The small molecule below binds the protein below.
Small molecule (SMILES): CC(=O)N[C@@H]1[C@@H](O)[C@H](O)[C@@H](CO)O[C@H]1O

Sequence of chain 1.A:
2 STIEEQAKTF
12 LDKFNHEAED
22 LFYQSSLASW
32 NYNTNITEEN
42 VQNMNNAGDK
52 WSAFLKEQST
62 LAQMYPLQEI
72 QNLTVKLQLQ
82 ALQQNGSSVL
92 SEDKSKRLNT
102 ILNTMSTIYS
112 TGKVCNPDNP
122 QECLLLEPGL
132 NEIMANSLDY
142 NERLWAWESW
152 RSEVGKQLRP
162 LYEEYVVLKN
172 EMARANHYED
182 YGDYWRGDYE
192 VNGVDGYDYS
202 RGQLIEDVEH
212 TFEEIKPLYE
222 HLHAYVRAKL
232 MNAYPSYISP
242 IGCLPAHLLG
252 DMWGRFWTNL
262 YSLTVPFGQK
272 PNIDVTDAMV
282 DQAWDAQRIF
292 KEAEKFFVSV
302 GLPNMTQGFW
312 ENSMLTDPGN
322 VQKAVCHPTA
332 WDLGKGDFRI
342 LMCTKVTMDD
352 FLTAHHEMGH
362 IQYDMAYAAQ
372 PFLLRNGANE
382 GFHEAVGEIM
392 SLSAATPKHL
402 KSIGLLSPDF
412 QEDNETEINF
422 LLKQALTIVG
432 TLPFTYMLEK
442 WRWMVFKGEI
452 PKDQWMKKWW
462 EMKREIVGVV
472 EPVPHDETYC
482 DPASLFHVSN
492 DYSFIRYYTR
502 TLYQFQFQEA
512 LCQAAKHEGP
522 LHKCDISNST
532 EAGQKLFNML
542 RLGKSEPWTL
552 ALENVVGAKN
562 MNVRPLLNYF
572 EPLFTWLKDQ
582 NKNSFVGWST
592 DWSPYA

Binding-site contacts:
Ligand atom C8 contacts residue GLN84 of chain 1.A at 3.6 Å.
Ligand atom C1 contacts residue GLN64 of chain 1.A at 4.2 Å.
Ligand atom C7 contacts residue GLN64 of chain 1.A at 4.4 Å.
Ligand atom C7 contacts residue HIS178 of chain 1.A at 4.2 Å.
Ligand atom N2 contacts residue GLN84 of chain 1.A at 4.0 Å.
Ligand atom C7 contacts residue ASN177 of chain 1.A at 4.1 Å.
Ligand atom C3 contacts residue ASN86 of chain 1.A at 3.8 Å.
Ligand atom C8 contacts residue ASN177 of chain 1.A at 4.3 Å.
Ligand atom C2 contacts residue ASN86 of chain 1.A at 2.5 Å.
Ligand atom O7 contacts residue ASN86 of chain 1.A at 3.7 Å.
Ligand atom C1 contacts residue ASN86 of chain 1.A at 1.4 Å.
Ligand atom C2 contacts residue GLN64 of chain 1.A at 4.1 Å.
Ligand atom C7 contacts residue GLN84 of chain 1.A at 4.2 Å.
Ligand atom C8 contacts residue GLN64 of chain 1.A at 4.3 Å.
Ligand atom C3 contacts residue GLN64 of chain 1.A at 4.1 Å.
Ligand atom C8 contacts residue ASN86 of chain 1.A at 4.2 Å.
Ligand atom C4 contacts residue ASN86 of chain 1.A at 4.2 Å.
Ligand atom O7 contacts residue ASN177 of chain 1.A at 3.3 Å (h-bond).
Ligand atom O7 contacts residue HIS178 of chain 1.A at 3.3 Å.
Ligand atom O5 contacts residue ASN86 of chain 1.A at 2.4 Å (h-bond).
Ligand atom C5 contacts residue ASN86 of chain 1.A at 3.7 Å.
Ligand atom C8 contacts residue GLN85 of chain 1.A at 4.0 Å.
Ligand atom N2 contacts residue GLN64 of chain 1.A at 3.4 Å (h-bond).
Ligand atom C7 contacts residue ASN86 of chain 1.A at 3.5 Å.
Ligand atom N2 contacts residue ASN86 of chain 1.A at 3.0 Å (h-bond).